This protein binds this small molecule.
Small molecule (SMILES): Nc1nc(F)nc2c1ncn2[C@H]1C[C@H](O)[C@@H](CO)O1

Binding-site contacts:
Ligand atom C4' contacts residue ARG43 of chain 1.A at 3.6 Å.
Ligand atom N9 contacts residue THR90 of chain 5.A at 3.7 Å.
Ligand atom C6 contacts residue PHE159 of chain 5.A at 3.8 Å (hydrophobic).
Ligand atom C2' contacts residue GLU179 of chain 5.A at 3.8 Å.
Ligand atom C2' contacts residue MET180 of chain 5.A at 3.6 Å (hydrophobic).
Ligand atom F contacts residue PHE159 of chain 5.A at 3.6 Å.
Ligand atom N3 contacts residue GLU179 of chain 5.A at 3.8 Å.
Ligand atom C5 contacts residue CYS91 of chain 5.A at 3.8 Å (hydrophobic).
Ligand atom F contacts residue MET180 of chain 5.A at 3.9 Å.
Ligand atom C6 contacts residue GLY92 of chain 5.A at 3.6 Å.
Ligand atom C5 contacts residue VAL178 of chain 5.A at 3.9 Å (hydrophobic).
Ligand atom C8 contacts residue THR90 of chain 5.A at 3.3 Å.
Ligand atom N3 contacts residue VAL178 of chain 5.A at 3.8 Å.
Ligand atom C2 contacts residue PHE159 of chain 5.A at 3.6 Å (hydrophobic).
Ligand atom N7 contacts residue SER203 of chain 5.A at 3.6 Å.
Ligand atom C5' contacts residue HIS4 of chain 1.A at 3.7 Å.
Ligand atom C3' contacts residue GLU181 of chain 5.A at 3.5 Å.
Ligand atom N3 contacts residue PHE159 of chain 5.A at 3.9 Å.
Ligand atom C3' contacts residue MET180 of chain 5.A at 3.7 Å (hydrophobic).
Ligand atom C5 contacts residue GLY92 of chain 5.A at 3.5 Å.
Ligand atom C2 contacts residue VAL178 of chain 5.A at 3.9 Å (hydrophobic).
Ligand atom C5' contacts residue PHE159 of chain 5.A at 3.7 Å (hydrophobic).
Ligand atom N7 contacts residue CYS91 of chain 5.A at 3.3 Å.
Ligand atom F contacts residue THR156 of chain 5.A at 3.3 Å.
Ligand atom C5' contacts residue MET64 of chain 5.A at 3.9 Å (hydrophobic).
Ligand atom O3' contacts residue MET64 of chain 5.A at 3.6 Å.
Ligand atom C8 contacts residue CYS91 of chain 5.A at 3.5 Å (hydrophobic).
Ligand atom F contacts residue VAL178 of chain 5.A at 3.4 Å.
Ligand atom C2' contacts residue GLU181 of chain 5.A at 3.8 Å.
Ligand atom C4 contacts residue VAL178 of chain 5.A at 3.8 Å (hydrophobic).
Ligand atom N6 contacts residue GLY92 of chain 5.A at 3.2 Å.
Ligand atom C5' contacts residue MET180 of chain 5.A at 3.8 Å (hydrophobic).
Ligand atom N1 contacts residue PHE159 of chain 5.A at 3.7 Å.
Ligand atom N7 contacts residue GLY92 of chain 5.A at 3.5 Å (h-bond).
Ligand atom O3' contacts residue GLU181 of chain 5.A at 2.6 Å (salt-bridge).
Ligand atom O5' contacts residue PHE159 of chain 5.A at 3.5 Å.
Ligand atom O5' contacts residue HIS4 of chain 1.A at 2.6 Å (h-bond).
Ligand atom O5' contacts residue ARG43 of chain 1.A at 3.6 Å.
Ligand atom C1' contacts residue THR90 of chain 5.A at 3.5 Å.
Ligand atom O4' contacts residue ARG43 of chain 1.A at 3.3 Å (salt-bridge).

Sequence of chain 5.A:
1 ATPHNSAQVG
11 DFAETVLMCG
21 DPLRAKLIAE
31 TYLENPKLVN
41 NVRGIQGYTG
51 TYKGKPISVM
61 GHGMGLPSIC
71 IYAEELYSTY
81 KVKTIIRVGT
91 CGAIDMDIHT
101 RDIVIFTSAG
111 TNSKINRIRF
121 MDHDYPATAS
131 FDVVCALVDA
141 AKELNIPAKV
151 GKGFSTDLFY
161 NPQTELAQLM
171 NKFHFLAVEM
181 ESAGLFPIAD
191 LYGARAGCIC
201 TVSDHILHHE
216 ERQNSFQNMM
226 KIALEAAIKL

Sequence of chain 1.A:
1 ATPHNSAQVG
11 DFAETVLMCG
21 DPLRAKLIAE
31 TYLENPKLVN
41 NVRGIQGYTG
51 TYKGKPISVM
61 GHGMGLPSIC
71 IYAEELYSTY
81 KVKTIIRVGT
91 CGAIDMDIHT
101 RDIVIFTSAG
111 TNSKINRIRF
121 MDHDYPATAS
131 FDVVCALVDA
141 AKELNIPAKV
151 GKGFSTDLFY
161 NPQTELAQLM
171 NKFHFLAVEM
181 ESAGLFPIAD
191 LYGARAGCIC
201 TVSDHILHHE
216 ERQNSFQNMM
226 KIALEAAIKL